Binding-site contacts:
Ligand atom CD1 contacts residue HIS45 of chain 1.B at 3.5 Å.
Ligand atom CE3 contacts residue GLY9 of chain 1.B at 3.5 Å.
Ligand atom N3 contacts residue GLY23 of chain 1.B at 3.5 Å.
Ligand atom N6 contacts residue MET196 of chain 1.B at 3.0 Å (h-bond).
Ligand atom O2P contacts residue LYS198 of chain 1.B at 3.3 Å.
Ligand atom O3' contacts residue VAL146 of chain 1.B at 3.2 Å.
Ligand atom C8 contacts residue ASN20 of chain 1.B at 3.1 Å.
Ligand atom N3 contacts residue GLY19 of chain 1.B at 3.0 Å (h-bond).
Ligand atom NH3 contacts residue GLN150 of chain 1.B at 3.0 Å (h-bond).
Ligand atom C2 contacts residue GLY19 of chain 1.B at 2.9 Å.
Ligand atom CZ3 contacts residue GLY9 of chain 1.B at 3.5 Å.
Ligand atom O5' contacts residue ASN20 of chain 1.B at 3.3 Å (h-bond).
Ligand atom C2 contacts residue ALA184 of chain 1.B at 3.2 Å (hydrophobic).
Ligand atom N9 contacts residue ASN20 of chain 1.B at 3.5 Å (h-bond).
Ligand atom CB contacts residue GLY9 of chain 1.B at 3.6 Å.
Ligand atom N1 contacts residue GLY19 of chain 1.B at 3.4 Å (h-bond).
Ligand atom CA contacts residue TYR128 of chain 1.B at 3.4 Å (hydrophobic).
Ligand atom NH3 contacts residue TYR128 of chain 1.B at 2.6 Å (h-bond).
Ligand atom C2 contacts residue GLY183 of chain 1.B at 3.5 Å.
Ligand atom CZ3 contacts residue SER8 of chain 1.B at 3.5 Å.
Ligand atom N7 contacts residue LYS195 of chain 1.B at 3.0 Å (salt-bridge).
Ligand atom N1 contacts residue ARG185 of chain 1.B at 3.5 Å.
Ligand atom NE1 contacts residue MET132 of chain 1.B at 3.6 Å.
Ligand atom O1P contacts residue ALA10 of chain 1.B at 3.5 Å.
Ligand atom C4 contacts residue GLY19 of chain 1.B at 3.5 Å.
Ligand atom O2' contacts residue GLY147 of chain 1.B at 2.9 Å (h-bond).
Ligand atom N1 contacts residue VAL186 of chain 1.B at 2.9 Å (h-bond).
Ligand atom N9 contacts residue ASP149 of chain 1.B at 3.5 Å (salt-bridge).
Ligand atom NE1 contacts residue ASP135 of chain 1.B at 2.9 Å (salt-bridge).
Ligand atom O3' contacts residue GLY147 of chain 1.B at 3.2 Å (h-bond).
Ligand atom O1P contacts residue LYS198 of chain 1.B at 3.3 Å.
Ligand atom C2' contacts residue ASP149 of chain 1.B at 3.4 Å.
Ligand atom O2' contacts residue GLN150 of chain 1.B at 3.4 Å.
Ligand atom O4' contacts residue ASN20 of chain 1.B at 3.0 Å (h-bond).
Ligand atom N6 contacts residue VAL186 of chain 1.B at 2.8 Å (h-bond).
Ligand atom O2' contacts residue ASP149 of chain 1.B at 2.7 Å (salt-bridge).
Ligand atom NH3 contacts residue MET132 of chain 1.B at 3.5 Å (h-bond).
Ligand atom O1P contacts residue GLN11 of chain 1.B at 2.8 Å (h-bond).
Ligand atom C5' contacts residue ASN20 of chain 1.B at 3.6 Å.
Ligand atom O contacts residue GLN150 of chain 1.B at 3.0 Å (h-bond).

Sequence of chain 1.B:
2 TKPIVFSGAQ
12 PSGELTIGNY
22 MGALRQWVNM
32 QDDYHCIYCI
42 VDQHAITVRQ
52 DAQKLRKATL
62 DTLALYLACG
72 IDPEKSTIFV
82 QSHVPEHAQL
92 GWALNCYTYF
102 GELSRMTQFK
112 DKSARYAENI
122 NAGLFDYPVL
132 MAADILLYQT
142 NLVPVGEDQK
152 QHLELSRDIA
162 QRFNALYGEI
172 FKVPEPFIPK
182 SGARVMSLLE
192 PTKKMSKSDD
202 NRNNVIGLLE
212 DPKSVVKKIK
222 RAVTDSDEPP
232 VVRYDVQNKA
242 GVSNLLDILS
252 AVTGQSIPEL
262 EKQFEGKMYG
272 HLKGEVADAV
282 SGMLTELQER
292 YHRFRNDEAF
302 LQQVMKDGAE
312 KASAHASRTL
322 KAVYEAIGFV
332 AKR

The small molecule below binds the protein below.
Small molecule (SMILES): Nc1ncnc2c1ncn2[C@@H]1O[C@H](CO[P](=O)(O)OC(=O)[C@@H](N)Cc2c[nH]c3ccccc23)[C@@H](O)[C@H]1O